Binding-site contacts:
Ligand atom CG contacts residue HIS277 of chain 6.S at 3.8 Å.
Ligand atom CG2 contacts residue LEU286 of chain 6.S at 3.7 Å (hydrophobic).
Ligand atom C contacts residue THR235 of chain 6.S at 3.6 Å.
Ligand atom C contacts residue ASN227 of chain 6.S at 3.5 Å.
Ligand atom CD contacts residue TYR273 of chain 6.S at 3.3 Å (hydrophobic).
Ligand atom CG1 contacts residue VAL280 of chain 6.S at 4.0 Å (hydrophobic).
Ligand atom CB contacts residue LEU286 of chain 6.S at 3.9 Å (hydrophobic).
Ligand atom C contacts residue TYR94 of chain 6.S at 4.0 Å (hydrophobic).
Ligand atom O contacts residue ASN281 of chain 6.S at 2.6 Å (h-bond).
Ligand atom N contacts residue THR235 of chain 6.S at 3.9 Å.
Ligand atom CA contacts residue ASN227 of chain 6.S at 3.7 Å.
Ligand atom N contacts residue ASN227 of chain 6.S at 3.0 Å (h-bond).
Ligand atom O contacts residue TYR94 of chain 6.S at 2.9 Å.
Ligand atom CB contacts residue TYR238 of chain 6.S at 3.6 Å (hydrophobic).
Ligand atom O contacts residue HIS277 of chain 6.S at 3.4 Å.
Ligand atom C contacts residue ASN281 of chain 6.S at 3.8 Å.
Ligand atom C contacts residue LEU286 of chain 6.S at 3.8 Å (hydrophobic).
Ligand atom O contacts residue THR235 of chain 6.S at 3.0 Å (h-bond).
Ligand atom CG1 contacts residue TYR94 of chain 6.S at 3.8 Å (hydrophobic).
Ligand atom CB contacts residue HIS277 of chain 6.S at 3.7 Å.
Ligand atom CG2 contacts residue ASN281 of chain 6.S at 3.6 Å.
Ligand atom N contacts residue TYR273 of chain 6.S at 3.9 Å.
Ligand atom N contacts residue THR235 of chain 6.S at 3.5 Å (h-bond).
Ligand atom C contacts residue THR235 of chain 6.S at 3.6 Å.
Ligand atom O contacts residue LYS234 of chain 6.S at 3.6 Å.
Ligand atom CG2 contacts residue PHE278 of chain 6.S at 3.7 Å (hydrophobic).
Ligand atom CG contacts residue TYR273 of chain 6.S at 3.6 Å (hydrophobic).
Ligand atom CG contacts residue LYS234 of chain 6.S at 3.3 Å.
Ligand atom CD1 contacts residue TYR91 of chain 6.S at 3.9 Å (hydrophobic).
Ligand atom CD contacts residue HIS277 of chain 6.S at 3.9 Å.
Ligand atom CG2 contacts residue GLU236 of chain 6.S at 3.3 Å.
Ligand atom CB contacts residue ASP233 of chain 6.S at 3.0 Å.
Ligand atom O contacts residue THR235 of chain 6.S at 3.1 Å (h-bond).
Ligand atom CD1 contacts residue TYR94 of chain 6.S at 3.5 Å (hydrophobic).
Ligand atom O contacts residue ASN227 of chain 6.S at 3.6 Å.
Ligand atom C contacts residue THR235 of chain 6.S at 3.6 Å.
Ligand atom O contacts residue LEU286 of chain 6.S at 3.2 Å.
Ligand atom CG2 contacts residue HIS277 of chain 6.S at 3.3 Å.
Ligand atom CG contacts residue ASP233 of chain 6.S at 3.0 Å.
Ligand atom CA contacts residue THR235 of chain 6.S at 3.6 Å.

Sequence of chain 6.S:
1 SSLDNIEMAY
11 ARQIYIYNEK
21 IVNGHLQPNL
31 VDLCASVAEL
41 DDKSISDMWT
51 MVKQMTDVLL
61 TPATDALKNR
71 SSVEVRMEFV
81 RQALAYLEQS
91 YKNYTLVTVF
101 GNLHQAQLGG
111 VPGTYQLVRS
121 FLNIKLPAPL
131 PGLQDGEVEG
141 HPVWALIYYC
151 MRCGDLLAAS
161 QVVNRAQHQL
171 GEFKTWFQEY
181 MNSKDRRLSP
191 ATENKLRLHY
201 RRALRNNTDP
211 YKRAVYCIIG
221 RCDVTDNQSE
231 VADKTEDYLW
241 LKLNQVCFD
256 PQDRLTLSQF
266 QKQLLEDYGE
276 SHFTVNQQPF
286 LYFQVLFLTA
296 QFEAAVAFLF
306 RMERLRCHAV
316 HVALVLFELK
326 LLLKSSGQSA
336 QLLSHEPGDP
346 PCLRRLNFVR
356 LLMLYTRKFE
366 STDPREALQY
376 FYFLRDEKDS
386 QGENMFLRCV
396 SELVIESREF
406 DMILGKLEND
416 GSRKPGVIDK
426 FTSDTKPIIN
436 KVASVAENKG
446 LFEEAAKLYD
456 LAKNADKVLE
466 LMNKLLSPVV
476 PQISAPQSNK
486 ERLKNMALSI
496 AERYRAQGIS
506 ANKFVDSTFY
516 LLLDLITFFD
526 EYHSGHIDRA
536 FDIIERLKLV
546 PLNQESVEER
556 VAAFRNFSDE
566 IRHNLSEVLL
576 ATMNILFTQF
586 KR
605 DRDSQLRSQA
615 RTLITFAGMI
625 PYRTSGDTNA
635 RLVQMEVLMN

The protein below binds the small molecule below.
Small molecule (SMILES): CC[C@H](C)[C@H](NC(=O)[C@H](CO)NC(=O)[C@H](CCCN=C(N)N)NC(=O)[C@@H](NC(=O)[C@@H]1CCCN1C(=O)[C@@H]1CCCN1C(=O)[C@H](C)N)C(C)C)C(=O)N[C@H](C=O)Cc1ccc(O)cc1